Sequence of chain 13.C:
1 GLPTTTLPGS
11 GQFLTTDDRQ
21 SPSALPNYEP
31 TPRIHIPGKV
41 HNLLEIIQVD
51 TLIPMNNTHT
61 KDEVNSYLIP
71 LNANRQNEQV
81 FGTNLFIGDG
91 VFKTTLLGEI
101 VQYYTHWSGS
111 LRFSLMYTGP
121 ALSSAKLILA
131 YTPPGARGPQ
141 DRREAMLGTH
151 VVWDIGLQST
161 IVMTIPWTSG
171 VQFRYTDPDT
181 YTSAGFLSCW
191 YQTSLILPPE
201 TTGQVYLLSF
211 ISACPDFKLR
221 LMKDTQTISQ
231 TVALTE

This small molecule binds to this protein.
Small molecule (SMILES): Cc1cc(CCCCCOc2ccc(C3=N[C@@H](C)CO3)cc2)on1

Sequence of chain 14.C:
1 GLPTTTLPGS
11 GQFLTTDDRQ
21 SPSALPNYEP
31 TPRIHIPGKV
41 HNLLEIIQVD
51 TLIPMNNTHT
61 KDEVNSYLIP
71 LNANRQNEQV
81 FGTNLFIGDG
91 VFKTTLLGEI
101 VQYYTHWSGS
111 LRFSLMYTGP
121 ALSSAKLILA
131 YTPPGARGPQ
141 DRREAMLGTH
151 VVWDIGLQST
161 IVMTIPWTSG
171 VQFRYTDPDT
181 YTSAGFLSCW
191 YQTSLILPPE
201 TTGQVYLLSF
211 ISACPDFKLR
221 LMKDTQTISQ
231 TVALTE

Sequence of chain 13.A:
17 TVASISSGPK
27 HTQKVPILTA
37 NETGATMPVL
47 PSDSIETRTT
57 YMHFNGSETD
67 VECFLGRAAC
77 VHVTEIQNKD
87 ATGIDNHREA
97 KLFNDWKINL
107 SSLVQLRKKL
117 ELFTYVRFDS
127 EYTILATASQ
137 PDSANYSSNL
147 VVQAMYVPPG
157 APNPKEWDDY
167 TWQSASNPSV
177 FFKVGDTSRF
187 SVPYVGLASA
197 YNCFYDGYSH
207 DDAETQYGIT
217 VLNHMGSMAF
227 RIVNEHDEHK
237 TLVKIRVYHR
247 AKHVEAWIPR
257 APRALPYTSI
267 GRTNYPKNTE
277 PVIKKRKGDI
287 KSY

Binding-site contacts:
Ligand atom C1C contacts residue LEU106 of chain 13.A at 3.6 Å (hydrophobic).
Ligand atom C5A contacts residue PHE186 of chain 13.A at 3.7 Å (hydrophobic).
Ligand atom C2B contacts residue VAL188 of chain 13.A at 3.3 Å (hydrophobic).
Ligand atom C3B contacts residue TYR152 of chain 13.A at 3.6 Å (hydrophobic).
Ligand atom C4 contacts residue TYR197 of chain 13.A at 3.9 Å (hydrophobic).
Ligand atom C6B contacts residue ILE104 of chain 13.A at 3.6 Å (hydrophobic).
Ligand atom CM1 contacts residue PRO174 of chain 13.A at 3.8 Å (hydrophobic).
Ligand atom CM1 contacts residue LEU14 of chain 14.C at 3.3 Å (hydrophobic).
Ligand atom C2A contacts residue TYR152 of chain 13.A at 3.8 Å (hydrophobic).
Ligand atom O1B contacts residue TYR128 of chain 13.A at 3.4 Å (h-bond).
Ligand atom C2C contacts residue TYR197 of chain 13.A at 3.8 Å (hydrophobic).
Ligand atom C3C contacts residue TYR128 of chain 13.A at 3.3 Å (hydrophobic).
Ligand atom C5C contacts residue VAL191 of chain 13.A at 3.7 Å (hydrophobic).
Ligand atom CM1 contacts residue SER175 of chain 13.A at 3.9 Å.
Ligand atom C4A contacts residue PRO174 of chain 13.A at 3.4 Å (hydrophobic).
Ligand atom O1A contacts residue PHE186 of chain 13.A at 3.2 Å.
Ligand atom C1B contacts residue TYR128 of chain 13.A at 3.7 Å (hydrophobic).
Ligand atom O1 contacts residue ASN219 of chain 13.A at 3.9 Å.
Ligand atom C1B contacts residue ILE104 of chain 13.A at 4.0 Å (hydrophobic).
Ligand atom N3A contacts residue ALA24 of chain 13.C at 3.9 Å.
Ligand atom C3B contacts residue VAL188 of chain 13.A at 3.5 Å (hydrophobic).
Ligand atom C5 contacts residue LEU106 of chain 13.A at 3.8 Å (hydrophobic).
Ligand atom C4C contacts residue VAL191 of chain 13.A at 3.3 Å (hydrophobic).
Ligand atom C5A contacts residue VAL176 of chain 13.A at 3.8 Å (hydrophobic).
Ligand atom C2A contacts residue PHE186 of chain 13.A at 3.6 Å (hydrophobic).
Ligand atom C6B contacts residue TYR128 of chain 13.A at 3.4 Å (hydrophobic).
Ligand atom N2 contacts residue ASN219 of chain 13.A at 3.0 Å (h-bond).
Ligand atom CM1 contacts residue VAL176 of chain 13.A at 3.4 Å (hydrophobic).
Ligand atom C3 contacts residue ASN219 of chain 13.A at 3.9 Å.
Ligand atom C5B contacts residue PHE186 of chain 13.A at 3.9 Å (hydrophobic).
Ligand atom C4 contacts residue LEU106 of chain 13.A at 3.6 Å (hydrophobic).
Ligand atom C4B contacts residue PHE186 of chain 13.A at 3.9 Å (hydrophobic).
Ligand atom N3A contacts residue PRO174 of chain 13.A at 3.9 Å.
Ligand atom C5B contacts residue MET224 of chain 13.A at 3.2 Å (hydrophobic).
Ligand atom C4 contacts residue PHE124 of chain 13.A at 3.9 Å (hydrophobic).
Ligand atom C1B contacts residue VAL188 of chain 13.A at 3.7 Å (hydrophobic).
Ligand atom C4C contacts residue TYR197 of chain 13.A at 4.0 Å (hydrophobic).
Ligand atom N3A contacts residue TYR152 of chain 13.A at 3.6 Å.
Ligand atom C4B contacts residue TYR152 of chain 13.A at 4.0 Å (hydrophobic).
Ligand atom C6B contacts residue MET224 of chain 13.A at 3.6 Å (hydrophobic).